Binding-site contacts:
Ligand atom N3 contacts residue TYR216 of chain 1.B at 2.6 Å (h-bond).
Ligand atom O4P contacts residue FLC1 of chain 1.J at 2.6 Å (h-bond).
Ligand atom N6 contacts residue PHE257 of chain 1.B at 3.4 Å (h-bond).
Ligand atom O6P contacts residue THR70 of chain 1.B at 2.6 Å (h-bond).
Ligand atom O1P contacts residue ARG286 of chain 1.B at 2.9 Å (salt-bridge).
Ligand atom N6 contacts residue SER256 of chain 1.B at 3.6 Å.
Ligand atom N7 contacts residue PHE285 of chain 1.B at 3.4 Å.
Ligand atom O3' contacts residue SER158 of chain 1.B at 3.3 Å (h-bond).
Ligand atom C6 contacts residue TRP71 of chain 1.B at 3.4 Å (hydrophobic).
Ligand atom O2P contacts residue ARG150 of chain 1.B at 2.7 Å (salt-bridge).
Ligand atom O5P contacts residue GLY68 of chain 1.B at 3.2 Å (h-bond).
Ligand atom P2 contacts residue LYS66 of chain 1.B at 3.6 Å.
Ligand atom N1 contacts residue TRP71 of chain 1.B at 3.2 Å.
Ligand atom C2 contacts residue TYR216 of chain 1.B at 3.3 Å (hydrophobic).
Ligand atom P2 contacts residue THR69 of chain 1.B at 3.5 Å.
Ligand atom P1 contacts residue SER158 of chain 1.B at 3.4 Å.
Ligand atom O3P contacts residue GLY288 of chain 1.B at 2.7 Å (h-bond).
Ligand atom C2 contacts residue TRP71 of chain 1.B at 3.6 Å (hydrophobic).
Ligand atom O6P contacts residue THR69 of chain 1.B at 3.3 Å (h-bond).
Ligand atom O5' contacts residue GLY68 of chain 1.B at 3.6 Å (h-bond).
Ligand atom O3P contacts residue ARG286 of chain 1.B at 3.1 Å.
Ligand atom O5P contacts residue THR69 of chain 1.B at 2.6 Å (h-bond).
Ligand atom O3' contacts residue ARG150 of chain 1.B at 3.0 Å (salt-bridge).
Ligand atom N1 contacts residue PHE257 of chain 1.B at 3.7 Å.
Ligand atom O2' contacts residue PHE257 of chain 1.B at 3.5 Å.
Ligand atom O3P contacts residue LYS287 of chain 1.B at 2.6 Å (salt-bridge).
Ligand atom C2' contacts residue TYR284 of chain 1.B at 3.2 Å (hydrophobic).
Ligand atom N6 contacts residue CYS255 of chain 1.B at 2.8 Å (h-bond).
Ligand atom O4P contacts residue LYS66 of chain 1.B at 2.8 Å (salt-bridge).
Ligand atom O5P contacts residue LYS66 of chain 1.B at 3.0 Å (salt-bridge).
Ligand atom C8 contacts residue TYR284 of chain 1.B at 3.2 Å (hydrophobic).
Ligand atom N6 contacts residue TRP71 of chain 1.B at 3.2 Å.
Ligand atom C3' contacts residue SER158 of chain 1.B at 3.5 Å.
Ligand atom O2' contacts residue ARG286 of chain 1.B at 3.0 Å (salt-bridge).
Ligand atom O2' contacts residue TYR284 of chain 1.B at 3.7 Å.
Ligand atom O2' contacts residue GLY288 of chain 1.B at 3.6 Å (h-bond).
Ligand atom O2P contacts residue ARG286 of chain 1.B at 3.4 Å (salt-bridge).
Ligand atom O5P contacts residue THR67 of chain 1.B at 3.4 Å (h-bond).
Ligand atom O5' contacts residue LYS66 of chain 1.B at 3.2 Å.
Ligand atom O1P contacts residue SER158 of chain 1.B at 2.6 Å (h-bond).

Sequence of chain 1.B:
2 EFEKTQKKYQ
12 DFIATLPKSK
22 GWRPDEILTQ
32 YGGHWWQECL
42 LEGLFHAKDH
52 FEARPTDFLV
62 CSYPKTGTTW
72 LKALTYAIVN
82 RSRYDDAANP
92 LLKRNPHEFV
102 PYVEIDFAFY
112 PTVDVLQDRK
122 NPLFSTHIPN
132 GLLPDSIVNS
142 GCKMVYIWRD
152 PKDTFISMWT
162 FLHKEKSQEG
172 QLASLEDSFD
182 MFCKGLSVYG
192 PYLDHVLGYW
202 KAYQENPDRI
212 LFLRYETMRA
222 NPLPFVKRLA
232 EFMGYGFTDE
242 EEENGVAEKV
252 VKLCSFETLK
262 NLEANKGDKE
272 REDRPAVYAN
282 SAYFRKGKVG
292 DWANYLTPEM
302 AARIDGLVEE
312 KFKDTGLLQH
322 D

This protein binds this small molecule.
Small molecule (SMILES): Nc1ncnc2c1ncn2[C@@H]1O[C@H](COP(=O)(O)O)[C@@H](OP(=O)(O)O)[C@H]1O